A protein and the small-molecule ligand that binds it are described below.
Small molecule (SMILES): CC(=O)N[C@H]1[C@H](O[C@H]2[C@H](O)[C@@H](NC(C)=O)CO[C@@H]2CO)O[C@H](CO)[C@@H](O)[C@@H]1O

Binding-site contacts:
Ligand atom C7 contacts residue GLN349 of chain 1.E at 4.2 Å.
Ligand atom C1 contacts residue ASN62 of chain 1.E at 1.4 Å.
Ligand atom C5 contacts residue ASN62 of chain 1.E at 3.7 Å.
Ligand atom N2 contacts residue GLN349 of chain 1.E at 4.1 Å.
Ligand atom O5 contacts residue ASN62 of chain 1.E at 2.4 Å (h-bond).
Ligand atom O5 contacts residue ASN67 of chain 1.E at 3.9 Å.
Ligand atom C5 contacts residue THR64 of chain 1.E at 3.6 Å.
Ligand atom C7 contacts residue ASN62 of chain 1.E at 3.9 Å.
Ligand atom C3 contacts residue ASN62 of chain 1.E at 3.8 Å.
Ligand atom O7 contacts residue ASN62 of chain 1.E at 4.4 Å.
Ligand atom N2 contacts residue ASN62 of chain 1.E at 2.8 Å (h-bond).
Ligand atom C6 contacts residue GLU66 of chain 1.E at 3.5 Å.
Ligand atom O5 contacts residue THR64 of chain 1.E at 3.2 Å.
Ligand atom C1 contacts residue THR64 of chain 1.E at 4.0 Å.
Ligand atom O6 contacts residue THR64 of chain 1.E at 3.7 Å.
Ligand atom C4 contacts residue ASN62 of chain 1.E at 4.2 Å.
Ligand atom C2 contacts residue ASN62 of chain 1.E at 2.4 Å.
Ligand atom O6 contacts residue GLU66 of chain 1.E at 2.2 Å (salt-bridge).
Ligand atom C6 contacts residue THR64 of chain 1.E at 3.5 Å.
Ligand atom C8 contacts residue GLN349 of chain 1.E at 3.3 Å.
Ligand atom O6 contacts residue ASN67 of chain 1.E at 4.0 Å.

Sequence of chain 1.E:
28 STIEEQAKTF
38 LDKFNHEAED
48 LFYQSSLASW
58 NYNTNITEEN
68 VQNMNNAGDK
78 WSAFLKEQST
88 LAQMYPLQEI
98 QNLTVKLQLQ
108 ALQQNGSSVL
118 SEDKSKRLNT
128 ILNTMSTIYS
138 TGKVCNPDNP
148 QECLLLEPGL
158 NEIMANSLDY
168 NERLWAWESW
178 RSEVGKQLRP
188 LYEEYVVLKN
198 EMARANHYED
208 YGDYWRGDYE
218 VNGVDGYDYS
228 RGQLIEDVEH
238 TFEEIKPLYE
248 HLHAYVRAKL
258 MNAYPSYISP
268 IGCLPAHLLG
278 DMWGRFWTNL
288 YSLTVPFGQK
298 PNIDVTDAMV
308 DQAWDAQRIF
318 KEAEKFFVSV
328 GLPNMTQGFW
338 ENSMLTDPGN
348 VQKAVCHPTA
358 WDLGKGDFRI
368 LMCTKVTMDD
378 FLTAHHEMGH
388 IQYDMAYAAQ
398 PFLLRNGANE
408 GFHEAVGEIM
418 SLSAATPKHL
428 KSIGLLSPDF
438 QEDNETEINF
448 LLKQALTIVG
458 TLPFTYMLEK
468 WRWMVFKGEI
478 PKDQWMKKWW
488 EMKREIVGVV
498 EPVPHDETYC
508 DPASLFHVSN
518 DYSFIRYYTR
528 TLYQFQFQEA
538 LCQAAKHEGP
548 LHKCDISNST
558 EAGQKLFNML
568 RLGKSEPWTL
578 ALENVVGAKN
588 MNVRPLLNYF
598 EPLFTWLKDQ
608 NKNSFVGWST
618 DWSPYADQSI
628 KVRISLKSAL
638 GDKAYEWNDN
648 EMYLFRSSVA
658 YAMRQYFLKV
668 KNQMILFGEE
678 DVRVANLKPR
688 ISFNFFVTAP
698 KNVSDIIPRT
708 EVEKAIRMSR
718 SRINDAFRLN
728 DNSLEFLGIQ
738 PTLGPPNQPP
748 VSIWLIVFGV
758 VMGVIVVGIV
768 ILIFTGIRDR